Binding-site contacts:
Ligand atom CB contacts residue ILE126 of chain 1.G at 3.6 Å (hydrophobic).
Ligand atom O2 contacts residue HIS148 of chain 1.G at 3.2 Å.
Ligand atom O2 contacts residue FE1 of chain 1.AA at 2.1 Å.
Ligand atom O3 contacts residue TYR108 of chain 1.G at 3.8 Å.
Ligand atom O3 contacts residue ASN145 of chain 1.G at 2.8 Å (h-bond).
Ligand atom CB contacts residue LYS28 of chain 1.H at 4.2 Å.
Ligand atom CB contacts residue HIS190 of chain 1.G at 4.0 Å.
Ligand atom P contacts residue TYR110 of chain 1.G at 3.7 Å.
Ligand atom CB contacts residue GLN152 of chain 1.G at 4.0 Å.
Ligand atom P contacts residue ASN145 of chain 1.G at 3.5 Å.
Ligand atom CB contacts residue FE1 of chain 1.AA at 3.0 Å.
Ligand atom P contacts residue TRP449 of chain 1.H at 3.9 Å.
Ligand atom O4 contacts residue GLN152 of chain 1.G at 2.8 Å (h-bond).
Ligand atom P contacts residue LYS28 of chain 1.H at 3.7 Å.
Ligand atom O2 contacts residue TRP449 of chain 1.H at 4.0 Å.
Ligand atom CA contacts residue TYR108 of chain 1.G at 3.6 Å (hydrophobic).
Ligand atom P contacts residue FE1 of chain 1.AA at 3.4 Å.
Ligand atom O1 contacts residue ARG102 of chain 1.G at 3.8 Å.
Ligand atom O4 contacts residue HIS190 of chain 1.G at 2.7 Å (h-bond).
Ligand atom O3 contacts residue ARG102 of chain 1.G at 2.6 Å (salt-bridge).
Ligand atom O1 contacts residue LYS28 of chain 1.H at 3.1 Å (salt-bridge).
Ligand atom CA contacts residue FE1 of chain 1.AA at 3.6 Å.
Ligand atom O3 contacts residue TYR110 of chain 1.G at 4.2 Å.
Ligand atom O2 contacts residue LYS28 of chain 1.H at 3.1 Å (salt-bridge).
Ligand atom O4 contacts residue FE1 of chain 1.AA at 2.1 Å.
Ligand atom O2 contacts residue ASN145 of chain 1.G at 3.0 Å (h-bond).
Ligand atom CA contacts residue TYR110 of chain 1.G at 4.2 Å (hydrophobic).
Ligand atom O2 contacts residue HIS190 of chain 1.G at 3.4 Å (h-bond).
Ligand atom P contacts residue TYR108 of chain 1.G at 4.2 Å.
Ligand atom O1 contacts residue TYR110 of chain 1.G at 2.4 Å (h-bond).
Ligand atom P contacts residue ARG102 of chain 1.G at 3.8 Å.
Ligand atom O3 contacts residue TRP449 of chain 1.H at 3.9 Å.
Ligand atom O4 contacts residue HIS148 of chain 1.G at 4.0 Å.
Ligand atom CB contacts residue PHE192 of chain 1.G at 3.9 Å (hydrophobic).
Ligand atom CA contacts residue HIS190 of chain 1.G at 4.2 Å.
Ligand atom O1 contacts residue FE1 of chain 1.AA at 4.3 Å.
Ligand atom CA contacts residue PHE192 of chain 1.G at 4.2 Å (hydrophobic).
Ligand atom O1 contacts residue TRP449 of chain 1.H at 3.0 Å (h-bond).
Ligand atom CA contacts residue ILE126 of chain 1.G at 4.2 Å (hydrophobic).
Ligand atom O4 contacts residue PHE192 of chain 1.G at 3.6 Å.

The protein below binds the small molecule below.
Small molecule (SMILES): O=P(O)(O)CCO

Sequence of chain 1.H:
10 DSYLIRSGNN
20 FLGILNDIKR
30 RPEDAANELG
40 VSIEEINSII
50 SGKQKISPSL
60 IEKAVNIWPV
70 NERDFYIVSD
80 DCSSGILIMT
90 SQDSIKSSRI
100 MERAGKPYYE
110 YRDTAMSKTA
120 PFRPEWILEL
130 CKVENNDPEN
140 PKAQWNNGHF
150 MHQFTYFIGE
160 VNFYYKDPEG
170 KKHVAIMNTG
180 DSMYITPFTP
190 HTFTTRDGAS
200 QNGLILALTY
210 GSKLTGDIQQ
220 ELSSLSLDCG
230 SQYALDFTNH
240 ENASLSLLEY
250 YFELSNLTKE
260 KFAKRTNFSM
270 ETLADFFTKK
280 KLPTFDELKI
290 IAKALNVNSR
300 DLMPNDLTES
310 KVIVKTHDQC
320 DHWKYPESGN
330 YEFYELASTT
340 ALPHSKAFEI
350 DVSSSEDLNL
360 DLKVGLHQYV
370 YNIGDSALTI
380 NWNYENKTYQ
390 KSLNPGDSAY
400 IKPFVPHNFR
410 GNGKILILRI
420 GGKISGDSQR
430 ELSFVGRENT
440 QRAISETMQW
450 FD

Sequence of chain 1.G:
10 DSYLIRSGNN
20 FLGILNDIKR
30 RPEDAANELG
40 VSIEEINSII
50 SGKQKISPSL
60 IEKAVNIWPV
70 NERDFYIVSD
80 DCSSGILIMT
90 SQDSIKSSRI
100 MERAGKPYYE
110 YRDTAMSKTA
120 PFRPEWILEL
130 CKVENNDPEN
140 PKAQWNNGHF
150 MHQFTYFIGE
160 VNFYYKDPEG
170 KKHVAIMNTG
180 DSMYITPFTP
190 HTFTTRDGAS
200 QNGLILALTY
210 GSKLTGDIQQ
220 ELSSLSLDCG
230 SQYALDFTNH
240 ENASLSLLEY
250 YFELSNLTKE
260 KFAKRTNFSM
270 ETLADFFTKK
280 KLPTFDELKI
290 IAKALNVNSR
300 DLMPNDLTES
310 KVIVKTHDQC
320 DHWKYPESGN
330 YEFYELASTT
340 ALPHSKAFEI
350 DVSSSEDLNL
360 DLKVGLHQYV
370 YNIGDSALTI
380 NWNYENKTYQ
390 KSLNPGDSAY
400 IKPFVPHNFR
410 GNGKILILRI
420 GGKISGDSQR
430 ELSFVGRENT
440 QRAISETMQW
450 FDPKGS